Binding-site contacts:
Ligand atom C5' contacts residue SER157 of chain 1.A at 3.6 Å.
Ligand atom C4' contacts residue GLU107 of chain 1.A at 3.5 Å.
Ligand atom C4' contacts residue GLY85 of chain 1.A at 3.6 Å.
Ligand atom N6 contacts residue PRO163 of chain 1.A at 3.3 Å (h-bond).
Ligand atom C2 contacts residue ILE108 of chain 1.A at 3.4 Å (hydrophobic).
Ligand atom S5' contacts residue GLY85 of chain 1.A at 3.6 Å.
Ligand atom O2' contacts residue ILE108 of chain 1.A at 3.8 Å.
Ligand atom O2' contacts residue GLU107 of chain 1.A at 2.7 Å (salt-bridge).
Ligand atom N6 contacts residue LEU167 of chain 1.A at 3.7 Å.
Ligand atom O4' contacts residue SER158 of chain 1.A at 3.5 Å (h-bond).
Ligand atom C4' contacts residue ASP156 of chain 1.A at 3.7 Å.
Ligand atom C1' contacts residue GLU107 of chain 1.A at 3.4 Å.
Ligand atom O3' contacts residue VAL112 of chain 1.A at 3.5 Å.
Ligand atom O2' contacts residue ASP109 of chain 1.A at 3.8 Å.
Ligand atom N3 contacts residue GLY84 of chain 1.A at 3.6 Å.
Ligand atom C2 contacts residue CYS106 of chain 1.A at 3.5 Å (hydrophobic).
Ligand atom C5 contacts residue ILE108 of chain 1.A at 3.7 Å (hydrophobic).
Ligand atom C2' contacts residue GLU107 of chain 1.A at 3.4 Å.
Ligand atom C3' contacts residue GLU107 of chain 1.A at 3.5 Å.
Ligand atom N6 contacts residue THR166 of chain 1.A at 3.4 Å (h-bond).
Ligand atom O2' contacts residue GLN32 of chain 1.A at 3.0 Å (h-bond).
Ligand atom N1 contacts residue ALA139 of chain 1.A at 3.0 Å (h-bond).
Ligand atom N7 contacts residue PRO163 of chain 1.A at 3.2 Å.
Ligand atom S5' contacts residue 4ZY1 of chain 1.E at 3.8 Å.
Ligand atom CS contacts residue GLN53 of chain 1.A at 3.4 Å.
Ligand atom CS contacts residue ASP87 of chain 1.A at 3.6 Å.
Ligand atom O4' contacts residue GLY84 of chain 1.A at 3.6 Å.
Ligand atom N3 contacts residue ILE108 of chain 1.A at 3.3 Å (h-bond).
Ligand atom O4' contacts residue ASP156 of chain 1.A at 3.8 Å.
Ligand atom C4 contacts residue ILE108 of chain 1.A at 3.6 Å (hydrophobic).
Ligand atom S5' contacts residue ASP87 of chain 1.A at 3.4 Å (salt-bridge).
Ligand atom C8 contacts residue ALA164 of chain 1.A at 3.6 Å (hydrophobic).
Ligand atom S5' contacts residue ASP156 of chain 1.A at 3.6 Å (salt-bridge).
Ligand atom C6 contacts residue ASP138 of chain 1.A at 3.7 Å.
Ligand atom C8 contacts residue SER158 of chain 1.A at 3.3 Å.
Ligand atom N6 contacts residue ASP138 of chain 1.A at 2.8 Å (salt-bridge).
Ligand atom O3' contacts residue GLU107 of chain 1.A at 2.7 Å (salt-bridge).
Ligand atom C5' contacts residue ASP156 of chain 1.A at 3.1 Å.
Ligand atom N7 contacts residue ALA164 of chain 1.A at 3.0 Å (h-bond).
Ligand atom C5' contacts residue SER158 of chain 1.A at 3.4 Å.

The protein below binds the small molecule below.
Small molecule (SMILES): CSC[C@H]1O[C@@H](n2cnc3c(N)ncnc32)[C@H](O)[C@@H]1O

Sequence of chain 1.A:
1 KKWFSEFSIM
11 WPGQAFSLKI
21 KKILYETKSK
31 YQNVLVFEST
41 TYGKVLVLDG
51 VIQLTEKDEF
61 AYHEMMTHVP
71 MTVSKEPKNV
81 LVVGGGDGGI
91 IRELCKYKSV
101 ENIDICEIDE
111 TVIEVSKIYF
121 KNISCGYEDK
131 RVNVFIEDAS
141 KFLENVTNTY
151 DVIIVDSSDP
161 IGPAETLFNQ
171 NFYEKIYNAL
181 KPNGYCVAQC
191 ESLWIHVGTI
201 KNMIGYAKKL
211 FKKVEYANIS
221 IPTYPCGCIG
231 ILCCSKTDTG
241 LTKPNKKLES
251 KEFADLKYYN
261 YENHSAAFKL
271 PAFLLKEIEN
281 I